Binding-site contacts:
Ligand atom OG contacts residue ALA115 of chain 1.F at 1.3 Å (h-bond).
Ligand atom OD1 contacts residue LEU159 of chain 1.F at 1.0 Å (h-bond).
Ligand atom CB contacts residue ILE113 of chain 1.F at 1.3 Å (hydrophobic).
Ligand atom N contacts residue LEU159 of chain 1.F at 1.2 Å.
Ligand atom C contacts residue ILE113 of chain 1.F at 1.2 Å (hydrophobic).
Ligand atom CD contacts residue LYS73 of chain 1.F at 1.2 Å.
Ligand atom CB contacts residue SER148 of chain 1.F at 1.3 Å.
Ligand atom CA contacts residue LEU93 of chain 1.F at 1.2 Å (hydrophobic).
Ligand atom O contacts residue ILE113 of chain 1.F at 0.7 Å.
Ligand atom OG1 contacts residue TRP84 of chain 1.F at 1.3 Å.
Ligand atom NH2 contacts residue ALA3 of chain 1.L at 1.1 Å.
Ligand atom CG contacts residue LEU159 of chain 1.F at 0.6 Å (hydrophobic).
Ligand atom NE2 contacts residue PRO99 of chain 1.F at 0.6 Å.
Ligand atom N contacts residue LEU91 of chain 1.F at 0.7 Å.
Ligand atom C contacts residue LEU93 of chain 1.F at 0.8 Å (hydrophobic).
Ligand atom CD contacts residue THR114 of chain 1.F at 1.3 Å.
Ligand atom CA contacts residue LEU91 of chain 1.F at 0.8 Å (hydrophobic).
Ligand atom CA contacts residue ILE113 of chain 1.F at 0.8 Å (hydrophobic).
Ligand atom O contacts residue LEU91 of chain 1.F at 1.2 Å.
Ligand atom C contacts residue LEU91 of chain 1.F at 1.0 Å (hydrophobic).
Ligand atom CB contacts residue TRP84 of chain 1.F at 1.4 Å (hydrophobic).
Ligand atom CG contacts residue THR1061 of chain 1.D at 1.1 Å.
Ligand atom CB contacts residue LEU91 of chain 1.F at 0.8 Å (hydrophobic).
Ligand atom N contacts residue LEU93 of chain 1.F at 0.9 Å.
Ligand atom CA contacts residue LEU91 of chain 1.F at 1.1 Å (hydrophobic).
Ligand atom O contacts residue LEU159 of chain 1.F at 0.9 Å.
Ligand atom C contacts residue LEU159 of chain 1.F at 0.7 Å (hydrophobic).
Ligand atom CE2 contacts residue TYR106 of chain 1.F at 1.3 Å (hydrophobic).
Ligand atom C contacts residue LEU159 of chain 1.F at 0.8 Å (hydrophobic).
Ligand atom CZ contacts residue ILE104 of chain 1.F at 1.3 Å (hydrophobic).
Ligand atom CE1 contacts residue PRO99 of chain 1.F at 1.1 Å (hydrophobic).
Ligand atom CD1 contacts residue SER89 of chain 1.F at 1.0 Å.
Ligand atom ND2 contacts residue LEU159 of chain 1.F at 1.3 Å (h-bond).
Ligand atom CA contacts residue ILE113 of chain 1.F at 0.7 Å (hydrophobic).
Ligand atom CD contacts residue ILE104 of chain 1.F at 1.2 Å (hydrophobic).
Ligand atom N contacts residue LEU159 of chain 1.F at 1.4 Å (h-bond).
Ligand atom N contacts residue THR160 of chain 1.F at 1.0 Å (h-bond).
Ligand atom N contacts residue ILE113 of chain 1.F at 1.2 Å.
Ligand atom CB contacts residue THR1061 of chain 1.D at 1.0 Å.
Ligand atom NE contacts residue ILE104 of chain 1.F at 0.7 Å.

Sequence of chain 1.F:
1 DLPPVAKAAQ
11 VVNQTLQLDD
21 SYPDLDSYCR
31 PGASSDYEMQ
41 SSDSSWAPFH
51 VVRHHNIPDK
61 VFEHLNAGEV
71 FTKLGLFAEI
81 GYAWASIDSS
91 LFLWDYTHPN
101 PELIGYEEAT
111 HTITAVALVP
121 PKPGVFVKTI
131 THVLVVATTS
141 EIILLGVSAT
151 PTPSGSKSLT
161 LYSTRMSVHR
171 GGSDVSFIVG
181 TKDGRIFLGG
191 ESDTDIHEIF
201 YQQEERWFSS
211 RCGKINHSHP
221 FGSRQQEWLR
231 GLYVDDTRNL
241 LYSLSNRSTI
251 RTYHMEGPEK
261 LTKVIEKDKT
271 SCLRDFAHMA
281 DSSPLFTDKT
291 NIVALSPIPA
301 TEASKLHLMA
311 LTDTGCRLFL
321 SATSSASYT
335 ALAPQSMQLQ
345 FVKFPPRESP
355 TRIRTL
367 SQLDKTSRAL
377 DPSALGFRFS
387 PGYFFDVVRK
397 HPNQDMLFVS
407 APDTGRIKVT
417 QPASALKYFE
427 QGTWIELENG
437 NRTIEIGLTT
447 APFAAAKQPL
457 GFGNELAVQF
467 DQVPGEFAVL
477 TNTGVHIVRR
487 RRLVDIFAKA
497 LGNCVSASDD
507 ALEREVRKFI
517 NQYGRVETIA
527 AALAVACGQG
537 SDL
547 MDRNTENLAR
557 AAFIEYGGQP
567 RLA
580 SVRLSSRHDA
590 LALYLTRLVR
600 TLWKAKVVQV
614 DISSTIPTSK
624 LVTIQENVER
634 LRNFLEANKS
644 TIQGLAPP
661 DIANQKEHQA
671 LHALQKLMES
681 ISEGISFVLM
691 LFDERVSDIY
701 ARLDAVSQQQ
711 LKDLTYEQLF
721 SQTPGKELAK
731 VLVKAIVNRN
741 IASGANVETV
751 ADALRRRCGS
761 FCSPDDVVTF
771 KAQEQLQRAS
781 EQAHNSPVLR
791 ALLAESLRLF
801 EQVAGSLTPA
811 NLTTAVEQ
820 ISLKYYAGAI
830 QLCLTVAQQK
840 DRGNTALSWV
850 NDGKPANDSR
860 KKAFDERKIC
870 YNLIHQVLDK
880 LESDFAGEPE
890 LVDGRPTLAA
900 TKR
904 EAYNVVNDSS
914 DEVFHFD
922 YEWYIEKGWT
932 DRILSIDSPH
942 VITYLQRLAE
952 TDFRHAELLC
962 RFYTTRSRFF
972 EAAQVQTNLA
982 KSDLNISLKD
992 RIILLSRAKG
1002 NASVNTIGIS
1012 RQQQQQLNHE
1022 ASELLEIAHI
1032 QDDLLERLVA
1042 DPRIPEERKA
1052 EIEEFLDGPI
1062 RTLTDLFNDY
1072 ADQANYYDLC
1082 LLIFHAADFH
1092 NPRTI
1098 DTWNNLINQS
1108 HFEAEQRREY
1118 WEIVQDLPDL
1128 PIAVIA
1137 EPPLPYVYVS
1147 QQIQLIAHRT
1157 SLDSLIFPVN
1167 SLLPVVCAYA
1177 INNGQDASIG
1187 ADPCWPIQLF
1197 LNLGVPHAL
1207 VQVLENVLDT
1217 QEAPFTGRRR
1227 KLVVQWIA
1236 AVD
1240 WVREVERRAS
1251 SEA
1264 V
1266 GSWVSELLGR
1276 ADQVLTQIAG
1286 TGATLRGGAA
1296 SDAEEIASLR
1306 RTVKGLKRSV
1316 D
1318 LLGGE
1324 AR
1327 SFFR

Sequence of chain 1.L:
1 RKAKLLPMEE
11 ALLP

This protein binds this small molecule.
Small molecule (SMILES): CC[C@H](C)[C@H](NC(=O)[C@@H](NC(=O)[C@H](CC(C)C)NC(=O)[C@H](CCCCN)NC(=O)[C@H](CCCCN)NC(=O)[C@@H](N)Cc1cnc[nH]1)C(C)C)C(=O)N[C@@H](CC(N)=O)C(=O)N[C@@H](CCCCN)C(=O)N[C@@H](CC(=O)O)C(=O)N[C@@H](CCSC)C(=O)N[C@@H](CCCN=C(N)N)C(=O)N[C@H](C(=O)N[C@@H](CC(=O)O)C(=O)N[C@@H](CC(C)C)C(=O)N[C@@H](Cc1ccccc1)C(=O)N[C@@H](CO)C(=O)N1CCC[C@H]1C(=O)N1CCC[C@H]1C(=O)N[C@H](C=O)CC(N)=O)[C@@H](C)O

Sequence of chain 1.D:
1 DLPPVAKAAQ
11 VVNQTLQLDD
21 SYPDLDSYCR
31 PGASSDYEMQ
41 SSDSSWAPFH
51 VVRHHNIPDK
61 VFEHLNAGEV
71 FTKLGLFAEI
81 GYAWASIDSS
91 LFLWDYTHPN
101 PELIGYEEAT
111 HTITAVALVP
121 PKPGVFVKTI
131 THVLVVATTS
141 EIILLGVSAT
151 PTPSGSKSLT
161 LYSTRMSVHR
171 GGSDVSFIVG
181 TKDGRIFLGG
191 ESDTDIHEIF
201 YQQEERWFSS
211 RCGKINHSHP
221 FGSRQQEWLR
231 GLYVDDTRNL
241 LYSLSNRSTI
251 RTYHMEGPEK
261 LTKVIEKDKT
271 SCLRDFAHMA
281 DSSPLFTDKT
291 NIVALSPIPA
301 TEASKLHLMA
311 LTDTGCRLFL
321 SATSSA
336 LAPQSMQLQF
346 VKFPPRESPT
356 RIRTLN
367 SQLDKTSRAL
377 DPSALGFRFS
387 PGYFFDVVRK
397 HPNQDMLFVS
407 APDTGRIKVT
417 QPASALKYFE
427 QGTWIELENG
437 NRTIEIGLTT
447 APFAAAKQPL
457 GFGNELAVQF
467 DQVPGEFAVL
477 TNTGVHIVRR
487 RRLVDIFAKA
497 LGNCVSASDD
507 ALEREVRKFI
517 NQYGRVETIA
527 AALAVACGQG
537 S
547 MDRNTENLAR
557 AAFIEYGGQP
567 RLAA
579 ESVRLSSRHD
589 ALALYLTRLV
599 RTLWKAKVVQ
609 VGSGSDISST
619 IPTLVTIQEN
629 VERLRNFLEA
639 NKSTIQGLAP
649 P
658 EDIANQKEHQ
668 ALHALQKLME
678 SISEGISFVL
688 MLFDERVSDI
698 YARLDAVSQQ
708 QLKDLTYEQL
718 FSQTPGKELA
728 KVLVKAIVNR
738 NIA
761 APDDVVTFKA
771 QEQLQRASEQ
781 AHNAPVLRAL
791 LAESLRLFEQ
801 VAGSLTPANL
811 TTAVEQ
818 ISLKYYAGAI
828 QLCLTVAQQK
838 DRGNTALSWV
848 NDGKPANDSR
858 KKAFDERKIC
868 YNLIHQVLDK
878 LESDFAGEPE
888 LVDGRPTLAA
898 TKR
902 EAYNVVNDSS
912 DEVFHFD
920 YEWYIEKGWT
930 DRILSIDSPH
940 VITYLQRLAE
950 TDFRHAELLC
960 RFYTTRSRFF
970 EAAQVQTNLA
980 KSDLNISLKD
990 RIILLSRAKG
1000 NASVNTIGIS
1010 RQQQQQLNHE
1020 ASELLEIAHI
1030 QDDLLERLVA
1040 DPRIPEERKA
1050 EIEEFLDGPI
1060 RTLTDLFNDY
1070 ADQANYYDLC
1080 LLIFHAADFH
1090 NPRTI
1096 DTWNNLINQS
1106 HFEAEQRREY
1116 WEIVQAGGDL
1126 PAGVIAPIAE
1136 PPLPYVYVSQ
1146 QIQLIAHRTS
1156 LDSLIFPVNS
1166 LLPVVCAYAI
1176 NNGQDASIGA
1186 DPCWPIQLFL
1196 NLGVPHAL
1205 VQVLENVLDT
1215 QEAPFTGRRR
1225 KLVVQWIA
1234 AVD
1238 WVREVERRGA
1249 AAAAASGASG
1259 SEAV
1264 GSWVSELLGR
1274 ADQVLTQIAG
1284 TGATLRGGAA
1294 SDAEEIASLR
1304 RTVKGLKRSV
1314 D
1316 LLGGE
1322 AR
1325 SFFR